The small molecule below binds the protein below.
Small molecule (SMILES): CC[C@H]1OC(=O)[C@H](C)C(=O)[C@@H](C)[C@@H](O[C@H]2O[C@@H](C)C[C@@H](N(C)C)[C@H]2O)[C@@H](C)C[C@@H](C)C(=O)/C=C/[C@H]1C

Sequence of chain 1.B:
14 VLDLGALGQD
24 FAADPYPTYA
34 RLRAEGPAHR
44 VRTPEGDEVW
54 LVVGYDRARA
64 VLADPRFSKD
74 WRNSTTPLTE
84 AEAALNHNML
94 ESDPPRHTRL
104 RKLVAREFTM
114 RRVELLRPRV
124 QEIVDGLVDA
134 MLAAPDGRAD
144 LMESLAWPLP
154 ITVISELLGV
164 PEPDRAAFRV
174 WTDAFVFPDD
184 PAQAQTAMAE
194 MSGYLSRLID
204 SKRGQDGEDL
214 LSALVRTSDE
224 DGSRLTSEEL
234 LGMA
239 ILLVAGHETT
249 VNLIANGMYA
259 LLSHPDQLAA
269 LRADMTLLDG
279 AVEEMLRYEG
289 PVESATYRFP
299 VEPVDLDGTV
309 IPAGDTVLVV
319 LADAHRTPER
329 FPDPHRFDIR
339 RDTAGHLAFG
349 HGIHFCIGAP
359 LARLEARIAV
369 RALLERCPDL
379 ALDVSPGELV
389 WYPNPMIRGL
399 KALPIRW

Binding-site contacts:
Ligand atom O5 contacts residue 4AF238 of chain 1.B at 3.7 Å.
Ligand atom O3 contacts residue VAL242 of chain 1.B at 3.3 Å.
Ligand atom C3 contacts residue THR247 of chain 1.B at 3.9 Å.
Ligand atom C7 contacts residue 4AF238 of chain 1.B at 3.7 Å.
Ligand atom C1 contacts residue HEM1 of chain 1.N at 3.6 Å.
Ligand atom C25 contacts residue ILE395 of chain 1.B at 3.6 Å (hydrophobic).
Ligand atom C28 contacts residue THR294 of chain 1.B at 4.0 Å.
Ligand atom C10 contacts residue 4AF238 of chain 1.B at 3.4 Å.
Ligand atom O3 contacts residue 4AF238 of chain 1.B at 3.2 Å (h-bond).
Ligand atom C23 contacts residue ASN392 of chain 1.B at 3.6 Å.
Ligand atom C28 contacts residue VAL290 of chain 1.B at 4.1 Å (hydrophobic).
Ligand atom C16 contacts residue TRP74 of chain 1.B at 3.6 Å (hydrophobic).
Ligand atom C13 contacts residue 4AF238 of chain 1.B at 3.9 Å.
Ligand atom C13 contacts residue MET191 of chain 1.B at 3.7 Å (hydrophobic).
Ligand atom C2 contacts residue THR247 of chain 1.B at 4.0 Å.
Ligand atom C1 contacts residue LEU93 of chain 1.B at 3.9 Å (hydrophobic).
Ligand atom C2 contacts residue VAL290 of chain 1.B at 4.0 Å (hydrophobic).
Ligand atom C9 contacts residue THR294 of chain 1.B at 3.7 Å.
Ligand atom C20 contacts residue PHE178 of chain 1.B at 3.6 Å (hydrophobic).
Ligand atom C2 contacts residue HEM1 of chain 1.N at 4.1 Å.
Ligand atom C26 contacts residue ILE395 of chain 1.B at 3.7 Å (hydrophobic).
Ligand atom C23 contacts residue ILE395 of chain 1.B at 3.8 Å (hydrophobic).
Ligand atom C14 contacts residue GLU85 of chain 1.B at 3.7 Å.
Ligand atom O2 contacts residue ALA243 of chain 1.B at 4.0 Å.
Ligand atom C6 contacts residue LEU93 of chain 1.B at 4.1 Å (hydrophobic).
Ligand atom C6 contacts residue ILE239 of chain 1.B at 3.2 Å (hydrophobic).
Ligand atom C27 contacts residue THR247 of chain 1.B at 3.8 Å.
Ligand atom O7 contacts residue VAL179 of chain 1.B at 3.7 Å.
Ligand atom C17 contacts residue GLU85 of chain 1.B at 3.1 Å.
Ligand atom C24 contacts residue ILE395 of chain 1.B at 3.8 Å (hydrophobic).
Ligand atom C20 contacts residue 4AF238 of chain 1.B at 3.6 Å.
Ligand atom N1 contacts residue GLU85 of chain 1.B at 3.5 Å (salt-bridge).
Ligand atom C13 contacts residue PHE178 of chain 1.B at 4.1 Å (hydrophobic).
Ligand atom O2 contacts residue VAL242 of chain 1.B at 3.5 Å.
Ligand atom C6 contacts residue ALA243 of chain 1.B at 4.0 Å (hydrophobic).
Ligand atom O1 contacts residue THR294 of chain 1.B at 3.7 Å.
Ligand atom C16 contacts residue TYR295 of chain 1.B at 3.5 Å (hydrophobic).
Ligand atom O6 contacts residue 4AF238 of chain 1.B at 4.1 Å.
Ligand atom C8 contacts residue 4AF238 of chain 1.B at 3.4 Å.
Ligand atom C23 contacts residue MET394 of chain 1.B at 4.0 Å (hydrophobic).